Sequence of chain 1.B:
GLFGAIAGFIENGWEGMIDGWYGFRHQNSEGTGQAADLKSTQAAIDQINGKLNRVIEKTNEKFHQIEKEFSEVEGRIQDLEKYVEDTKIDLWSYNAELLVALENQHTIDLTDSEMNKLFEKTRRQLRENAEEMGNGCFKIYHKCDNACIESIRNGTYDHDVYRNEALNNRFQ

This protein binds this small molecule.
Small molecule (SMILES): CC(=O)N[C@H]1[C@H](O[C@H]2[C@H](O)[C@@H](NC(C)=O)CO[C@@H]2CO)O[C@H](CO)[C@@H](O[C@@H]2O[C@H](CO[C@H]3O[C@H](CO)[C@@H](O)[C@H](O)[C@@H]3O[C@H]3O[C@H](CO)[C@@H](O)[C@H](O)[C@H]3NC(C)=O)[C@@H](O)[C@H](O[C@H]3O[C@H](CO)[C@@H](O)[C@H](O)[C@@H]3O)[C@@H]2O)[C@@H]1O

Sequence of chain 1.A:
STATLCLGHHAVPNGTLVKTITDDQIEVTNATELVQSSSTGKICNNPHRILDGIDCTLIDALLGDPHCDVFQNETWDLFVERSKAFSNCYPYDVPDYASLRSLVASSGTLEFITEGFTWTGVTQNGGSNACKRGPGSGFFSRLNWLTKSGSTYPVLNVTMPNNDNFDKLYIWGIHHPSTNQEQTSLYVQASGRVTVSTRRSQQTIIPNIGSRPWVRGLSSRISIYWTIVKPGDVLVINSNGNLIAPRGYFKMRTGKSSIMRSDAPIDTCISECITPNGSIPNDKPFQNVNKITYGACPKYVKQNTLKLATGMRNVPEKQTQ

Binding-site contacts:
Ligand atom C8 contacts residue THR32 of chain 1.A at 3.4 Å.
Ligand atom O6 contacts residue THR310 of chain 1.A at 3.7 Å.
Ligand atom N2 contacts residue ASN30 of chain 1.A at 2.5 Å (h-bond).
Ligand atom C6 contacts residue THR310 of chain 1.A at 3.6 Å.
Ligand atom C4 contacts residue ASN30 of chain 1.A at 4.1 Å.
Ligand atom O6 contacts residue THR32 of chain 1.A at 4.1 Å.
Ligand atom O5 contacts residue THR310 of chain 1.A at 2.9 Å (h-bond).
Ligand atom C7 contacts residue ASN30 of chain 1.A at 3.1 Å.
Ligand atom C3 contacts residue ASN30 of chain 1.A at 3.6 Å.
Ligand atom O7 contacts residue ASN30 of chain 1.A at 3.3 Å (h-bond).
Ligand atom C8 contacts residue ASN30 of chain 1.A at 4.2 Å.
Ligand atom C2 contacts residue ASN30 of chain 1.A at 2.2 Å.
Ligand atom C5 contacts residue ASN30 of chain 1.A at 3.7 Å.
Ligand atom O5 contacts residue ASN30 of chain 1.A at 2.4 Å (h-bond).
Ligand atom C1 contacts residue THR310 of chain 1.A at 3.6 Å.
Ligand atom O6 contacts residue LEU52 of chain 1.B at 3.3 Å.
Ligand atom C1 contacts residue ASN30 of chain 1.A at 1.4 Å.
Ligand atom C5 contacts residue THR310 of chain 1.A at 4.0 Å.
Ligand atom C6 contacts residue LEU52 of chain 1.B at 4.2 Å (hydrophobic).